The small molecule below binds the protein below.
Small molecule (SMILES): CC(=O)N[C@@H]1[C@@H](O)[C@H](O)[C@@H](CO)O[C@H]1O

Binding-site contacts:
Ligand atom C1 contacts residue SER76 of chain 1.G at 4.0 Å.
Ligand atom C7 contacts residue ASN74 of chain 1.G at 3.5 Å.
Ligand atom O7 contacts residue ASN74 of chain 1.G at 3.7 Å.
Ligand atom C8 contacts residue ASN74 of chain 1.G at 4.2 Å.
Ligand atom C4 contacts residue ASN74 of chain 1.G at 4.3 Å.
Ligand atom N2 contacts residue ASN74 of chain 1.G at 3.4 Å (h-bond).
Ligand atom C1 contacts residue ASN74 of chain 1.G at 1.6 Å.
Ligand atom C8 contacts residue SER76 of chain 1.G at 3.5 Å.
Ligand atom O3 contacts residue ASN74 of chain 1.G at 3.7 Å.
Ligand atom O5 contacts residue SER76 of chain 1.G at 4.5 Å.
Ligand atom O5 contacts residue ASN74 of chain 1.G at 2.6 Å (h-bond).
Ligand atom C5 contacts residue ASN74 of chain 1.G at 3.9 Å.
Ligand atom C3 contacts residue ASN74 of chain 1.G at 3.6 Å.
Ligand atom C2 contacts residue ASN74 of chain 1.G at 2.5 Å.

Sequence of chain 1.G:
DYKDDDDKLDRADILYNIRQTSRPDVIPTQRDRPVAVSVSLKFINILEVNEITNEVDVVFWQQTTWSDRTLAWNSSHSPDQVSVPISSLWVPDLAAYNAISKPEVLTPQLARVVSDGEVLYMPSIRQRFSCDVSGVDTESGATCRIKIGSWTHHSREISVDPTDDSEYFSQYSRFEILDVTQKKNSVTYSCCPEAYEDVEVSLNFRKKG